This small molecule binds to this protein.
Small molecule (SMILES): Nc1ncnc2c1ncn2[C@H]1C[C@H](O)[C@@H](COP(=O)(O)O)O1

Binding-site contacts:
Ligand atom C2 contacts residue GLY421 of chain 1.RA at 3.4 Å.
Ligand atom N6 contacts residue SER414 of chain 1.RA at 3.7 Å.
Ligand atom C2 contacts residue VAL202 of chain 1.RA at 4.2 Å (hydrophobic).
Ligand atom N1 contacts residue PRO413 of chain 1.RA at 3.5 Å (h-bond).
Ligand atom C5 contacts residue SER414 of chain 1.RA at 3.9 Å.
Ligand atom C6 contacts residue VAL202 of chain 1.RA at 4.2 Å (hydrophobic).
Ligand atom C4 contacts residue PRO413 of chain 1.RA at 4.0 Å (hydrophobic).
Ligand atom C2 contacts residue PRO413 of chain 1.RA at 3.5 Å (hydrophobic).
Ligand atom N7 contacts residue HIS412 of chain 1.RA at 4.1 Å.
Ligand atom O3' contacts residue PRO413 of chain 1.RA at 4.2 Å.
Ligand atom N9 contacts residue PRO203 of chain 1.RA at 4.4 Å.
Ligand atom C6 contacts residue GLY421 of chain 1.RA at 3.6 Å.
Ligand atom C8 contacts residue PRO203 of chain 1.RA at 4.2 Å (hydrophobic).
Ligand atom N6 contacts residue GLY419 of chain 1.RA at 3.5 Å (h-bond).
Ligand atom C6 contacts residue PRO413 of chain 1.RA at 3.8 Å (hydrophobic).
Ligand atom N6 contacts residue PHE420 of chain 1.RA at 3.7 Å.
Ligand atom C6 contacts residue PRO203 of chain 1.RA at 4.3 Å (hydrophobic).
Ligand atom N9 contacts residue PRO413 of chain 1.RA at 4.3 Å.
Ligand atom C5 contacts residue PRO203 of chain 1.RA at 3.9 Å (hydrophobic).
Ligand atom C2 contacts residue ILE404 of chain 1.RA at 4.4 Å (hydrophobic).
Ligand atom C3' contacts residue HIS412 of chain 1.RA at 4.0 Å.
Ligand atom C1' contacts residue HIS412 of chain 1.RA at 4.3 Å.
Ligand atom N1 contacts residue GLY421 of chain 1.RA at 3.1 Å (h-bond).
Ligand atom N7 contacts residue SER414 of chain 1.RA at 3.6 Å.
Ligand atom C6 contacts residue SER414 of chain 1.RA at 4.0 Å.
Ligand atom C2' contacts residue PRO413 of chain 1.RA at 3.8 Å (hydrophobic).
Ligand atom C8 contacts residue SER414 of chain 1.RA at 4.3 Å.
Ligand atom C1' contacts residue PRO413 of chain 1.RA at 3.9 Å (hydrophobic).
Ligand atom N1 contacts residue PHE420 of chain 1.RA at 4.2 Å.
Ligand atom N6 contacts residue GLY421 of chain 1.RA at 3.3 Å (h-bond).
Ligand atom N1 contacts residue VAL202 of chain 1.RA at 3.7 Å.
Ligand atom C5 contacts residue PRO413 of chain 1.RA at 4.0 Å (hydrophobic).
Ligand atom C4 contacts residue PRO203 of chain 1.RA at 4.2 Å (hydrophobic).
Ligand atom N3 contacts residue PRO413 of chain 1.RA at 3.8 Å.
Ligand atom N6 contacts residue PRO415 of chain 1.RA at 4.2 Å.
Ligand atom C8 contacts residue HIS412 of chain 1.RA at 3.4 Å.
Ligand atom N9 contacts residue HIS412 of chain 1.RA at 4.3 Å.
Ligand atom N7 contacts residue PRO203 of chain 1.RA at 4.0 Å.
Ligand atom C2' contacts residue HIS412 of chain 1.RA at 3.1 Å.
Ligand atom N7 contacts residue ASN391 of chain 1.RA at 3.9 Å.

Sequence of chain 1.RA:
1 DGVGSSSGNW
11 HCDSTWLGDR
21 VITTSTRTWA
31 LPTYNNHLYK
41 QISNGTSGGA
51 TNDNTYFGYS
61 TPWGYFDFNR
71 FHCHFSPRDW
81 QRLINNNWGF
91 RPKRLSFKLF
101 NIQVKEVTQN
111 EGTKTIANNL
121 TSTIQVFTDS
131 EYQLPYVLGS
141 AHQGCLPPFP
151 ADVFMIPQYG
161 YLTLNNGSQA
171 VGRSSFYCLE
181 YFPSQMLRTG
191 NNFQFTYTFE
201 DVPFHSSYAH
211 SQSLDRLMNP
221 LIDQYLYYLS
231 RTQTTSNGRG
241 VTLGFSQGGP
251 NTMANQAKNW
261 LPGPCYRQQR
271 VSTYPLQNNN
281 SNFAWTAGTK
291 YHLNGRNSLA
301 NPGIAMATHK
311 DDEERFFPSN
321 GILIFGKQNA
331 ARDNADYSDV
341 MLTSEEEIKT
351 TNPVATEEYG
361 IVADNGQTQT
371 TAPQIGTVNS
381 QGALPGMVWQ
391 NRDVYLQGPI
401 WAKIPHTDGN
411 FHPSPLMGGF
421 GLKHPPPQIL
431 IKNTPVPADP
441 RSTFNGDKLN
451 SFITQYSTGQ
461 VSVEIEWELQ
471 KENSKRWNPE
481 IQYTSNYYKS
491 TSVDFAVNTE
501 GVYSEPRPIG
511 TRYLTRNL